Sequence of chain 1.B:
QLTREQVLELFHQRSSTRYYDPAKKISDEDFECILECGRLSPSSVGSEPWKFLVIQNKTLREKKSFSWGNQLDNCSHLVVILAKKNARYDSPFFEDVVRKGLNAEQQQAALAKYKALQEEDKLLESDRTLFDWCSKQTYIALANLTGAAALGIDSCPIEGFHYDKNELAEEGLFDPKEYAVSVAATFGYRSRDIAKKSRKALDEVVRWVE

Binding-site contacts:
Ligand atom O3 contacts residue LYS122 of chain 1.B at 4.0 Å.
Ligand atom O3 contacts residue GLY75 of chain 1.A at 4.1 Å.
Ligand atom C5 contacts residue VAL50 of chain 1.B at 3.8 Å (hydrophobic).
Ligand atom C3 contacts residue FMN1 of chain 1.F at 3.3 Å.
Ligand atom C5 contacts residue TYR123 of chain 1.B at 4.5 Å (hydrophobic).
Ligand atom OH contacts residue SER49 of chain 1.B at 3.8 Å.
Ligand atom O2 contacts residue TRP74 of chain 1.A at 3.5 Å.
Ligand atom OH contacts residue SER48 of chain 1.B at 4.5 Å.
Ligand atom O2 contacts residue GLY75 of chain 1.A at 3.2 Å.
Ligand atom O3 contacts residue FMN1 of chain 1.F at 4.4 Å.
Ligand atom OH contacts residue FMN1 of chain 1.F at 2.6 Å (h-bond).
Ligand atom C1 contacts residue GLY171 of chain 1.A at 4.5 Å.
Ligand atom C4 contacts residue FMN1 of chain 1.F at 3.2 Å.
Ligand atom C4 contacts residue VAL50 of chain 1.B at 3.6 Å (hydrophobic).
Ligand atom C6 contacts residue GLY171 of chain 1.A at 4.3 Å.
Ligand atom C1 contacts residue TYR123 of chain 1.B at 4.1 Å (hydrophobic).
Ligand atom C1 contacts residue GLY75 of chain 1.A at 4.5 Å.
Ligand atom C3 contacts residue EDO1 of chain 1.G at 4.3 Å.
Ligand atom C1 contacts residue FMN1 of chain 1.F at 3.7 Å.
Ligand atom N1 contacts residue GLY171 of chain 1.A at 4.0 Å.
Ligand atom N1 contacts residue FMN1 of chain 1.F at 4.1 Å.
Ligand atom N1 contacts residue TYR123 of chain 1.B at 4.4 Å.
Ligand atom C3 contacts residue TYR123 of chain 1.B at 4.0 Å (hydrophobic).
Ligand atom C2 contacts residue TYR123 of chain 1.B at 3.9 Å (hydrophobic).
Ligand atom O3 contacts residue GLY171 of chain 1.A at 3.3 Å.
Ligand atom C6 contacts residue FMN1 of chain 1.F at 3.7 Å.
Ligand atom N1 contacts residue GLY75 of chain 1.A at 3.8 Å.
Ligand atom C6 contacts residue TYR123 of chain 1.B at 4.1 Å (hydrophobic).
Ligand atom C5 contacts residue FMN1 of chain 1.F at 3.4 Å.
Ligand atom C6 contacts residue LEU126 of chain 1.B at 4.1 Å (hydrophobic).
Ligand atom C4 contacts residue TYR123 of chain 1.B at 4.5 Å (hydrophobic).
Ligand atom OH contacts residue EDO1 of chain 1.G at 4.3 Å.
Ligand atom OH contacts residue VAL50 of chain 1.B at 2.7 Å (h-bond).
Ligand atom O3 contacts residue LEU126 of chain 1.B at 4.0 Å.
Ligand atom C2 contacts residue FMN1 of chain 1.F at 3.5 Å.
Ligand atom C5 contacts residue SER49 of chain 1.B at 3.8 Å.
Ligand atom OH contacts residue GLY51 of chain 1.B at 4.4 Å.

Sequence of chain 1.A:
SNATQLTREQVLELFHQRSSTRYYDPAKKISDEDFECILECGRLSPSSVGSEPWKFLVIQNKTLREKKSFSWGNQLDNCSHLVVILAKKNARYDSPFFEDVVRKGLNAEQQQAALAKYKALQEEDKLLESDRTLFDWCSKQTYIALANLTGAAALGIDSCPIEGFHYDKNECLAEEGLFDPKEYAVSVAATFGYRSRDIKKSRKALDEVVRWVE

The protein below binds the small molecule below.
Small molecule (SMILES): O=[N+]([O-])c1ccc(O)cc1